Sequence of chain 1.C:
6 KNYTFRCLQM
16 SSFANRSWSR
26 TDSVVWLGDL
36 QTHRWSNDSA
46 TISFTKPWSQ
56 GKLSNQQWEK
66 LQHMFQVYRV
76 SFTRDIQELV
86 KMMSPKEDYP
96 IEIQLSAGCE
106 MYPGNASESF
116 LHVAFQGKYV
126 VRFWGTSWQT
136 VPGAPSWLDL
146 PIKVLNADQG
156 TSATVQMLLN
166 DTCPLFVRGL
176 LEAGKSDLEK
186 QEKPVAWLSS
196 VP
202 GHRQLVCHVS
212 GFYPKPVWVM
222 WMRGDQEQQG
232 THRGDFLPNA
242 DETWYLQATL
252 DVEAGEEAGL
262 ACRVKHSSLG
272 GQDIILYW

A protein and the small-molecule ligand that binds it are described below.
Small molecule (SMILES): CC(=O)N[C@H]1[C@H](O[C@H]2[C@H](O)[C@@H](NC(C)=O)CO[C@@H]2CO)O[C@H](CO)[C@@H](O)[C@@H]1O

Binding-site contacts:
Ligand atom C2 contacts residue ASN42 of chain 1.C at 2.5 Å.
Ligand atom C8 contacts residue ARG25 of chain 1.C at 4.2 Å.
Ligand atom C7 contacts residue ARG25 of chain 1.C at 4.4 Å.
Ligand atom C8 contacts residue SER24 of chain 1.C at 3.8 Å.
Ligand atom C1 contacts residue ASN42 of chain 1.C at 1.4 Å.
Ligand atom C3 contacts residue ASN42 of chain 1.C at 3.8 Å.
Ligand atom C3 contacts residue SER24 of chain 1.C at 4.1 Å.
Ligand atom C1 contacts residue SER24 of chain 1.C at 4.0 Å.
Ligand atom O6 contacts residue ASN42 of chain 1.C at 4.4 Å.
Ligand atom O7 contacts residue ASN42 of chain 1.C at 3.9 Å.
Ligand atom N2 contacts residue ASN42 of chain 1.C at 3.0 Å (h-bond).
Ligand atom C4 contacts residue ASN42 of chain 1.C at 4.2 Å.
Ligand atom N2 contacts residue ARG25 of chain 1.C at 4.2 Å.
Ligand atom C7 contacts residue ASN42 of chain 1.C at 3.7 Å.
Ligand atom C2 contacts residue SER24 of chain 1.C at 3.9 Å.
Ligand atom C5 contacts residue ASN42 of chain 1.C at 3.6 Å.
Ligand atom C8 contacts residue TRP23 of chain 1.C at 3.4 Å (hydrophobic).
Ligand atom C8 contacts residue VAL75 of chain 1.C at 4.1 Å (hydrophobic).
Ligand atom N2 contacts residue SER24 of chain 1.C at 3.0 Å (h-bond).
Ligand atom C7 contacts residue SER24 of chain 1.C at 3.9 Å.
Ligand atom O5 contacts residue ASN42 of chain 1.C at 2.3 Å (h-bond).